Binding-site contacts:
Ligand atom C9 contacts residue SER133 of chain 1.A at 2.9 Å.
Ligand atom O3 contacts residue LEU199 of chain 1.A at 3.7 Å.
Ligand atom O3 contacts residue ASP77 of chain 1.A at 3.5 Å (salt-bridge).
Ligand atom C10 contacts residue ASP77 of chain 1.A at 3.8 Å.
Ligand atom O2 contacts residue SER133 of chain 1.A at 2.9 Å (h-bond).
Ligand atom C4 contacts residue ASP77 of chain 1.A at 4.0 Å.
Ligand atom O2 contacts residue THR68 of chain 1.A at 2.7 Å (h-bond).
Ligand atom O2 contacts residue LEU134 of chain 1.A at 3.0 Å (h-bond).
Ligand atom C2 contacts residue ILE196 of chain 1.A at 4.1 Å (hydrophobic).
Ligand atom O1 contacts residue THR68 of chain 1.A at 3.5 Å.
Ligand atom O3 contacts residue TYR80 of chain 1.A at 3.1 Å (h-bond).
Ligand atom C5 contacts residue ASP77 of chain 1.A at 3.9 Å.
Ligand atom C10 contacts residue TYR80 of chain 1.A at 3.9 Å (hydrophobic).
Ligand atom C8 contacts residue ASP77 of chain 1.A at 3.8 Å.
Ligand atom C2 contacts residue ASP77 of chain 1.A at 3.8 Å.
Ligand atom C6 contacts residue ILE196 of chain 1.A at 4.1 Å (hydrophobic).
Ligand atom O4 contacts residue TYR80 of chain 1.A at 2.8 Å (h-bond).
Ligand atom C10 contacts residue PRO161 of chain 1.A at 3.9 Å (hydrophobic).
Ligand atom C7 contacts residue ASP77 of chain 1.A at 3.4 Å.
Ligand atom O4 contacts residue THR78 of chain 1.A at 3.9 Å.
Ligand atom C6 contacts residue VAL243 of chain 1.A at 4.0 Å (hydrophobic).
Ligand atom C6 contacts residue ASP77 of chain 1.A at 3.7 Å.
Ligand atom C3 contacts residue TYR80 of chain 1.A at 4.0 Å (hydrophobic).
Ligand atom C2 contacts residue TYR100 of chain 1.A at 3.4 Å (hydrophobic).
Ligand atom C1 contacts residue ASP77 of chain 1.A at 3.4 Å.
Ligand atom C10 contacts residue LEU199 of chain 1.A at 3.8 Å (hydrophobic).
Ligand atom C8 contacts residue SER133 of chain 1.A at 3.2 Å.
Ligand atom C4 contacts residue LEU199 of chain 1.A at 4.0 Å (hydrophobic).
Ligand atom C8 contacts residue THR68 of chain 1.A at 3.6 Å.
Ligand atom C1 contacts residue ILE196 of chain 1.A at 3.9 Å (hydrophobic).
Ligand atom C7 contacts residue THR68 of chain 1.A at 3.9 Å.
Ligand atom C3 contacts residue ASP77 of chain 1.A at 3.9 Å.
Ligand atom C10 contacts residue TYR100 of chain 1.A at 3.6 Å (hydrophobic).
Ligand atom C9 contacts residue THR68 of chain 1.A at 3.1 Å.
Ligand atom O4 contacts residue LEU199 of chain 1.A at 3.8 Å.
Ligand atom C7 contacts residue SER133 of chain 1.A at 3.5 Å.
Ligand atom O1 contacts residue HIS247 of chain 1.A at 3.1 Å.
Ligand atom O1 contacts residue SER133 of chain 1.A at 3.5 Å (h-bond).
Ligand atom C9 contacts residue HIS247 of chain 1.A at 3.8 Å.
Ligand atom C4 contacts residue TYR80 of chain 1.A at 3.9 Å (hydrophobic).

This protein binds this small molecule.
Small molecule (SMILES): COc1cc(/C=C/C(=O)O)ccc1O

Sequence of chain 1.A:
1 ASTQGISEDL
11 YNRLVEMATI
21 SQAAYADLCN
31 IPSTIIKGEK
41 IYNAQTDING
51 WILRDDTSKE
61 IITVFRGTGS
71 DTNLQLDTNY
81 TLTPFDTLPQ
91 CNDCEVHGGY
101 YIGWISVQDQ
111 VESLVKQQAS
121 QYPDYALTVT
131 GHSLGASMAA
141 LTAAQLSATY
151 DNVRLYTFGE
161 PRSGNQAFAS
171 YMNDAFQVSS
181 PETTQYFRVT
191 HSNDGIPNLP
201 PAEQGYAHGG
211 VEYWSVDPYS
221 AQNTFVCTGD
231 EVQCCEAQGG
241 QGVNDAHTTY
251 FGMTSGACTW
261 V